Sequence of chain 1.A:
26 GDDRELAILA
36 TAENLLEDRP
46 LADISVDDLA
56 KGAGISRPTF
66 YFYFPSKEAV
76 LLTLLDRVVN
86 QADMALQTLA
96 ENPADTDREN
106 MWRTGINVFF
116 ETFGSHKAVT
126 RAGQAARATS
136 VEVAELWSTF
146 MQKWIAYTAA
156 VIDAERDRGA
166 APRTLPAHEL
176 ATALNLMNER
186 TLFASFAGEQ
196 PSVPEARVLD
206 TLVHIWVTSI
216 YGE

Binding-site contacts:
Ligand atom C02 contacts residue TYR152 of chain 1.A at 4.2 Å (hydrophobic).
Ligand atom C06 contacts residue PHE114 of chain 1.A at 3.9 Å (hydrophobic).
Ligand atom C04 contacts residue ILE111 of chain 1.A at 3.4 Å (hydrophobic).
Ligand atom C01 contacts residue THR153 of chain 1.A at 3.3 Å.
Ligand atom C01 contacts residue TYR152 of chain 1.A at 4.1 Å (hydrophobic).
Ligand atom C07 contacts residue GLY110 of chain 1.A at 4.2 Å.
Ligand atom C04 contacts residue GLY110 of chain 1.A at 3.5 Å.
Ligand atom C10 contacts residue TRP107 of chain 1.A at 4.0 Å (hydrophobic).
Ligand atom S12 contacts residue TYR152 of chain 1.A at 3.2 Å.
Ligand atom C08 contacts residue GLY110 of chain 1.A at 3.7 Å.
Ligand atom O11 contacts residue TYR152 of chain 1.A at 4.1 Å.
Ligand atom C07 contacts residue ASN183 of chain 1.A at 3.9 Å.
Ligand atom C08 contacts residue MET106 of chain 1.A at 4.0 Å (hydrophobic).
Ligand atom C06 contacts residue LEU91 of chain 1.A at 4.3 Å (hydrophobic).
Ligand atom S12 contacts residue TRP107 of chain 1.A at 3.9 Å.
Ligand atom C02 contacts residue TRP107 of chain 1.A at 4.2 Å (hydrophobic).
Ligand atom C04 contacts residue TRP211 of chain 1.A at 4.0 Å (hydrophobic).
Ligand atom C02 contacts residue THR153 of chain 1.A at 4.2 Å.
Ligand atom C05 contacts residue ILE111 of chain 1.A at 4.2 Å (hydrophobic).
Ligand atom C06 contacts residue ASN180 of chain 1.A at 4.1 Å.
Ligand atom C01 contacts residue LEU91 of chain 1.A at 4.1 Å (hydrophobic).
Ligand atom C07 contacts residue TRP211 of chain 1.A at 3.7 Å (hydrophobic).
Ligand atom S12 contacts residue VAL156 of chain 1.A at 4.3 Å.
Ligand atom C02 contacts residue LEU91 of chain 1.A at 4.3 Å (hydrophobic).
Ligand atom C03 contacts residue ILE111 of chain 1.A at 4.2 Å (hydrophobic).
Ligand atom C07 contacts residue PHE114 of chain 1.A at 3.4 Å (hydrophobic).
Ligand atom C10 contacts residue MET106 of chain 1.A at 3.3 Å (hydrophobic).
Ligand atom C07 contacts residue ILE111 of chain 1.A at 3.5 Å (hydrophobic).
Ligand atom C03 contacts residue TRP107 of chain 1.A at 3.9 Å (hydrophobic).
Ligand atom C07 contacts residue J6W1 of chain 1.C at 3.2 Å.
Ligand atom C08 contacts residue TRP107 of chain 1.A at 3.4 Å (hydrophobic).
Ligand atom O11 contacts residue MET106 of chain 1.A at 3.6 Å.
Ligand atom C03 contacts residue GLY110 of chain 1.A at 4.0 Å.
Ligand atom C06 contacts residue TRP211 of chain 1.A at 4.0 Å (hydrophobic).
Ligand atom C05 contacts residue PHE114 of chain 1.A at 3.8 Å (hydrophobic).
Ligand atom C05 contacts residue J6W1 of chain 1.C at 4.3 Å.
Ligand atom C09 contacts residue TRP107 of chain 1.A at 3.6 Å (hydrophobic).
Ligand atom C05 contacts residue GLY110 of chain 1.A at 4.2 Å.
Ligand atom C05 contacts residue TRP211 of chain 1.A at 3.7 Å (hydrophobic).
Ligand atom C06 contacts residue THR153 of chain 1.A at 3.5 Å.

The small molecule below binds the protein below.
Small molecule (SMILES): Cc1ccc2sc(CO)cc2c1